Binding-site contacts:
Ligand atom C7 contacts residue ALA18 of chain 60.P at 4.4 Å (hydrophobic).
Ligand atom C1 contacts residue ASN19 of chain 60.P at 2.3 Å.
Ligand atom C8 contacts residue TYR17 of chain 60.P at 3.4 Å (hydrophobic).
Ligand atom C3 contacts residue ASN19 of chain 60.P at 4.4 Å.
Ligand atom C2 contacts residue ASN19 of chain 60.P at 3.6 Å.
Ligand atom N2 contacts residue ASN19 of chain 60.P at 4.0 Å.
Ligand atom O5 contacts residue ASN19 of chain 60.P at 2.9 Å (h-bond).
Ligand atom C5 contacts residue ASN19 of chain 60.P at 3.6 Å.
Ligand atom C8 contacts residue ALA18 of chain 60.P at 4.0 Å (hydrophobic).
Ligand atom C7 contacts residue TYR17 of chain 60.P at 4.3 Å (hydrophobic).
Ligand atom O7 contacts residue ALA18 of chain 60.P at 4.3 Å.

This small molecule binds to this protein.
Small molecule (SMILES): CC(=O)N[C@H]1[C@H](O[C@H]2[C@H](O)[C@@H](NC(C)=O)CO[C@@H]2CO)O[C@H](CO)[C@@H](O)[C@@H]1O

Sequence of chain 60.P:
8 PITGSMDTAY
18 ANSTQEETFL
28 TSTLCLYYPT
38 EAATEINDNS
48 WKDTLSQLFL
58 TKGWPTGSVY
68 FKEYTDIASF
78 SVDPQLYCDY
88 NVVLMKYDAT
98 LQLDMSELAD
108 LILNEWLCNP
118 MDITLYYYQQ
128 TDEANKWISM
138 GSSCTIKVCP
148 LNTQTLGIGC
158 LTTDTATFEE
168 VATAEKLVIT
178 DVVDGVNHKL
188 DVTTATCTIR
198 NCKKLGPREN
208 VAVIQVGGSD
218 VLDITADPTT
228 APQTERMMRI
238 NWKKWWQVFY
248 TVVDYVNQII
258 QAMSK